Sequence of chain 1.B:
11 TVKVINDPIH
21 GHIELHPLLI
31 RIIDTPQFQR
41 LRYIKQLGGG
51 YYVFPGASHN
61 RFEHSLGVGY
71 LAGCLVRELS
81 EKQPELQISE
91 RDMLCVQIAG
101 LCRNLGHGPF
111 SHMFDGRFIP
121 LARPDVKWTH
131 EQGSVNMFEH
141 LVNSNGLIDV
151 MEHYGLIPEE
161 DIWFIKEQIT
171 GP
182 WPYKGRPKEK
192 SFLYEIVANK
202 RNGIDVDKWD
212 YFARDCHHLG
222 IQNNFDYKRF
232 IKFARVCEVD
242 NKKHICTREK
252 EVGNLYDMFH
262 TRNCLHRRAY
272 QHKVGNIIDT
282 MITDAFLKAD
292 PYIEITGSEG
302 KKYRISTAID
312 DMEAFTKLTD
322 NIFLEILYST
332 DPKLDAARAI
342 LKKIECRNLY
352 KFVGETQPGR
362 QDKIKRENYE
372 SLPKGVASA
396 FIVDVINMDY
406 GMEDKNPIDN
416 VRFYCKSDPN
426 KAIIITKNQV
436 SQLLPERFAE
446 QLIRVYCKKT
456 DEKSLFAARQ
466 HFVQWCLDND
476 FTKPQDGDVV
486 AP

Sequence of chain 1.A:
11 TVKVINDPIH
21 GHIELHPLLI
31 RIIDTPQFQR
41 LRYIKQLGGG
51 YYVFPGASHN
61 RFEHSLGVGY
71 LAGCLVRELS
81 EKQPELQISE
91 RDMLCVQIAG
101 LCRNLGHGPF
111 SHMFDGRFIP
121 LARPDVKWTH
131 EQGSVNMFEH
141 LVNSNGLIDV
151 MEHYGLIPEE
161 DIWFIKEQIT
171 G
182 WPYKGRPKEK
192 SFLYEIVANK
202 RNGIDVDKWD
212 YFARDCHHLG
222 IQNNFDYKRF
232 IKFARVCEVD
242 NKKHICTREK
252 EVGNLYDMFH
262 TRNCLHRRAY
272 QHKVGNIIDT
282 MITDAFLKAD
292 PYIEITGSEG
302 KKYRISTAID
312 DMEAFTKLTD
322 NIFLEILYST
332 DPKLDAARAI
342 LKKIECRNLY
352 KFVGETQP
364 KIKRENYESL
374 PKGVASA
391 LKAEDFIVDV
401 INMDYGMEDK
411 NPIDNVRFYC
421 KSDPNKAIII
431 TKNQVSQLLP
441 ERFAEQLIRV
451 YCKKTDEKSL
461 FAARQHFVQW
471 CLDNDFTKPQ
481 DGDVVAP

Binding-site contacts:
Ligand atom C8 contacts residue VAL53 of chain 1.A at 3.1 Å (hydrophobic).
Ligand atom PB contacts residue MG1 of chain 1.N at 3.1 Å.
Ligand atom C2 contacts residue ARG348 of chain 1.A at 3.4 Å.
Ligand atom C2' contacts residue ILE15 of chain 1.B at 3.5 Å (hydrophobic).
Ligand atom O3G contacts residue LYS13 of chain 1.B at 2.9 Å (salt-bridge).
Ligand atom O5' contacts residue ARG348 of chain 1.A at 2.7 Å (salt-bridge).
Ligand atom O3A contacts residue VAL275 of chain 1.A at 3.5 Å.
Ligand atom O1G contacts residue LYS13 of chain 1.B at 3.2 Å (salt-bridge).
Ligand atom O3' contacts residue DGT1 of chain 1.Y at 2.7 Å (h-bond).
Ligand atom N1 contacts residue ARG348 of chain 1.A at 3.2 Å (salt-bridge).
Ligand atom O1A contacts residue MG1 of chain 1.N at 2.3 Å.
Ligand atom C8 contacts residue TYR52 of chain 1.A at 3.3 Å (hydrophobic).
Ligand atom N7 contacts residue ARG42 of chain 1.B at 3.5 Å (salt-bridge).
Ligand atom N2 contacts residue ARG348 of chain 1.A at 3.1 Å.
Ligand atom PA contacts residue ARG348 of chain 1.A at 3.5 Å.
Ligand atom O1A contacts residue DGT1 of chain 1.Y at 2.9 Å (h-bond).
Ligand atom O3B contacts residue MG1 of chain 1.N at 3.4 Å.
Ligand atom N7 contacts residue TYR52 of chain 1.A at 3.3 Å (h-bond).
Ligand atom N2 contacts residue ASP34 of chain 1.B at 3.0 Å (salt-bridge).
Ligand atom C3' contacts residue DGT1 of chain 1.Y at 3.5 Å.
Ligand atom C2' contacts residue VAL14 of chain 1.B at 3.2 Å (hydrophobic).
Ligand atom O1G contacts residue DGT1 of chain 1.Y at 2.9 Å (h-bond).
Ligand atom O1A contacts residue LYS13 of chain 1.B at 3.0 Å.
Ligand atom O1B contacts residue MG1 of chain 1.N at 2.1 Å.
Ligand atom N3 contacts residue ARG348 of chain 1.A at 3.3 Å (salt-bridge).
Ligand atom C5' contacts residue DGT1 of chain 1.Y at 3.1 Å.
Ligand atom C4' contacts residue DGT1 of chain 1.Y at 3.5 Å.
Ligand atom O6 contacts residue ASP34 of chain 1.B at 3.4 Å (salt-bridge).
Ligand atom N2 contacts residue LYS13 of chain 1.B at 3.3 Å.
Ligand atom N9 contacts residue ILE15 of chain 1.B at 3.4 Å.
Ligand atom O2A contacts residue LYS13 of chain 1.B at 3.3 Å.
Ligand atom N1 contacts residue ASP34 of chain 1.B at 2.8 Å (salt-bridge).
Ligand atom PG contacts residue MG1 of chain 1.N at 3.1 Å.
Ligand atom N9 contacts residue VAL53 of chain 1.A at 3.4 Å (h-bond).
Ligand atom O2A contacts residue ARG348 of chain 1.A at 3.2 Å (salt-bridge).
Ligand atom O1G contacts residue MG1 of chain 1.N at 1.9 Å.
Ligand atom C1' contacts residue VAL53 of chain 1.A at 3.4 Å (hydrophobic).
Ligand atom PA contacts residue MG1 of chain 1.N at 3.5 Å.
Ligand atom O6 contacts residue ARG42 of chain 1.B at 3.4 Å (salt-bridge).
Ligand atom O1B contacts residue DGT1 of chain 1.Y at 3.2 Å (h-bond).

This small molecule binds to this protein.
Small molecule (SMILES): Nc1nc2c(ncn2[C@H]2C[C@H](O)[C@@H](CO[P](=O)(O)O[P](=O)(O)OP(=O)(O)O)O2)c(=O)[nH]1